Binding-site contacts:
Ligand atom N6 contacts residue CYS46 of chain 34.C at 3.6 Å (h-bond).
Ligand atom O3' contacts residue SER51 of chain 5.C at 3.3 Å (h-bond).
Ligand atom N9 contacts residue LYS61 of chain 34.C at 3.8 Å.
Ligand atom OP1 contacts residue ARG49 of chain 5.C at 2.6 Å (salt-bridge).
Ligand atom OP2 contacts residue LYS89 of chain 5.C at 3.5 Å (salt-bridge).
Ligand atom N6 contacts residue THR59 of chain 34.C at 2.7 Å (h-bond).
Ligand atom OP2 contacts residue LYS57 of chain 5.C at 3.5 Å (salt-bridge).
Ligand atom N6 contacts residue THR45 of chain 34.C at 2.8 Å (h-bond).
Ligand atom OP2 contacts residue TYR85 of chain 34.C at 2.6 Å (h-bond).
Ligand atom OP1 contacts residue LYS89 of chain 5.C at 3.5 Å (salt-bridge).
Ligand atom N7 contacts residue LYS61 of chain 34.C at 3.4 Å.
Ligand atom C8 contacts residue LYS61 of chain 34.C at 3.6 Å.
Ligand atom OP2 contacts residue THR91 of chain 5.C at 3.7 Å.
Ligand atom OP1 contacts residue ASN55 of chain 5.C at 3.0 Å (h-bond).
Ligand atom P contacts residue ARG49 of chain 5.C at 3.7 Å.
Ligand atom C5' contacts residue LYS57 of chain 5.C at 3.8 Å.
Ligand atom OP1 contacts residue SER52 of chain 5.C at 3.1 Å.
Ligand atom P contacts residue LYS57 of chain 5.C at 3.1 Å.
Ligand atom OP2 contacts residue LYS57 of chain 5.C at 3.0 Å (salt-bridge).
Ligand atom C5' contacts residue ARG49 of chain 5.C at 2.6 Å.
Ligand atom N1 contacts residue SER47 of chain 34.C at 2.7 Å (h-bond).
Ligand atom P contacts residue SER51 of chain 5.C at 3.2 Å.
Ligand atom N7 contacts residue THR45 of chain 34.C at 2.7 Å (h-bond).
Ligand atom OP2 contacts residue LYS43 of chain 34.C at 2.7 Å (salt-bridge).
Ligand atom O5' contacts residue ARG49 of chain 5.C at 3.6 Å (salt-bridge).
Ligand atom O5' contacts residue LYS89 of chain 5.C at 3.2 Å (salt-bridge).
Ligand atom OP1 contacts residue LYS57 of chain 5.C at 2.9 Å.
Ligand atom C4' contacts residue ARG49 of chain 5.C at 3.6 Å.
Ligand atom C6 contacts residue THR45 of chain 34.C at 3.4 Å.
Ligand atom O5' contacts residue LYS57 of chain 5.C at 2.8 Å (salt-bridge).
Ligand atom C2 contacts residue SER47 of chain 34.C at 3.2 Å.
Ligand atom N1 contacts residue THR59 of chain 34.C at 3.4 Å.
Ligand atom O3' contacts residue ARG49 of chain 5.C at 3.6 Å (salt-bridge).
Ligand atom C5 contacts residue THR45 of chain 34.C at 3.4 Å.
Ligand atom C6 contacts residue THR59 of chain 34.C at 3.5 Å.
Ligand atom OP2 contacts residue SER51 of chain 5.C at 3.3 Å (h-bond).
Ligand atom OP1 contacts residue ASN55 of chain 5.C at 3.2 Å.
Ligand atom O4' contacts residue LYS61 of chain 34.C at 3.7 Å.
Ligand atom OP1 contacts residue SER51 of chain 5.C at 2.7 Å (h-bond).
Ligand atom N7 contacts residue TYR85 of chain 34.C at 3.8 Å.

The protein below binds the small molecule below.
Small molecule (SMILES): Nc1ccn([C@@H]2O[C@H](CO[P](=O)(O)O[C@H]3[C@@H](O)[C@H](n4cnc5c(N)ncnc54)O[C@@H]3CO[P](=O)(O)O[C@H]3[C@@H](O)[C@H](n4cnc5c(=O)nc(N)[nH]c54)O[C@@H]3CO[P](=O)(O)O[C@H]3[C@@H](O)[C@H](n4cnc5c(N)ncnc54)O[C@@H]3CO[P](=O)(O)O[C@H]3[C@@H](O)[C@H](n4cnc5c(N)ncnc54)O[C@@H]3CO[P](=O)(O)O[C@H]3[C@@H](O)[C@H](n4ccc(=O)[nH]c4=O)O[C@@H]3CO[P](=O)(O)O[C@H]3[C@@H](O)[C@H](n4ccc(N)nc4=O)O[C@@H]3CO[P](=O)(O)O[C@H]3[C@@H](O)[C@H](n4ccc(=O)[nH]c4=O)O[C@@H]3CO[P](=O)(O)O[C@H]3[C@@H](O)[C@H](n4cnc5c(=O)nc(N)[nH]c54)O[C@@H]3CO)[C@@H](O)[C@H]2O)c(=O)n1

Sequence of chain 34.C:
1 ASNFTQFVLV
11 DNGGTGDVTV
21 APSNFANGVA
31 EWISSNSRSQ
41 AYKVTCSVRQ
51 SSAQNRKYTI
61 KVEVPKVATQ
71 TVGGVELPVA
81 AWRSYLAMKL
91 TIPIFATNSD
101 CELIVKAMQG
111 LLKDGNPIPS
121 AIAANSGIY

Sequence of chain 5.C:
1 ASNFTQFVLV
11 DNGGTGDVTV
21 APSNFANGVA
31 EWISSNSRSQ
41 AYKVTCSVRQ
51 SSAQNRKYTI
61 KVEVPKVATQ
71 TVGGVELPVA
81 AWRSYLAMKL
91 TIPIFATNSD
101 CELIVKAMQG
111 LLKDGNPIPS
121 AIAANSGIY